Binding-site contacts:
Ligand atom O2 contacts residue LEU102 of chain 1.A at 3.9 Å.
Ligand atom C5 contacts residue TYR320 of chain 1.A at 3.4 Å (hydrophobic).
Ligand atom C12 contacts residue TYR183 of chain 1.A at 3.7 Å (hydrophobic).
Ligand atom C2 contacts residue PRO238 of chain 1.A at 3.8 Å (hydrophobic).
Ligand atom C12 contacts residue TYR190 of chain 1.A at 3.9 Å (hydrophobic).
Ligand atom CL2 contacts residue TRP231 of chain 1.A at 3.7 Å.
Ligand atom C9 contacts residue LYS105 of chain 1.A at 3.9 Å.
Ligand atom C17 contacts residue TYR190 of chain 1.A at 3.4 Å (hydrophobic).
Ligand atom C15 contacts residue TRP231 of chain 1.A at 3.8 Å (hydrophobic).
Ligand atom C6 contacts residue LYS103 of chain 1.A at 3.2 Å.
Ligand atom O1 contacts residue LYS105 of chain 1.A at 2.8 Å (salt-bridge).
Ligand atom N2 contacts residue PHE229 of chain 1.A at 3.6 Å.
Ligand atom C6 contacts residue LEU102 of chain 1.A at 3.9 Å (hydrophobic).
Ligand atom C15 contacts residue LEU236 of chain 1.A at 3.8 Å (hydrophobic).
Ligand atom O1 contacts residue PRO238 of chain 1.A at 3.9 Å.
Ligand atom N1 contacts residue HIS237 of chain 1.A at 3.6 Å.
Ligand atom O1 contacts residue LYS104 of chain 1.A at 3.6 Å.
Ligand atom C8 contacts residue LYS103 of chain 1.A at 3.5 Å.
Ligand atom C4 contacts residue HIS237 of chain 1.A at 3.4 Å.
Ligand atom C9 contacts residue VAL108 of chain 1.A at 3.9 Å (hydrophobic).
Ligand atom CL1 contacts residue VAL181 of chain 1.A at 3.8 Å.
Ligand atom C11 contacts residue TYR183 of chain 1.A at 3.5 Å (hydrophobic).
Ligand atom CL1 contacts residue TYR190 of chain 1.A at 3.3 Å.
Ligand atom C8 contacts residue LYS105 of chain 1.A at 3.9 Å.
Ligand atom C1 contacts residue LYS105 of chain 1.A at 3.4 Å.
Ligand atom O3 contacts residue TYR183 of chain 1.A at 3.5 Å.
Ligand atom C4 contacts residue TYR320 of chain 1.A at 3.9 Å (hydrophobic).
Ligand atom C13 contacts residue TYR183 of chain 1.A at 3.3 Å (hydrophobic).
Ligand atom C10 contacts residue TYR183 of chain 1.A at 3.5 Å (hydrophobic).
Ligand atom C18 contacts residue TYR190 of chain 1.A at 3.4 Å (hydrophobic).
Ligand atom C17 contacts residue TRP231 of chain 1.A at 3.8 Å (hydrophobic).
Ligand atom CL2 contacts residue PRO97 of chain 1.A at 3.8 Å.
Ligand atom C2 contacts residue VAL108 of chain 1.A at 3.7 Å (hydrophobic).
Ligand atom CL1 contacts residue GLY192 of chain 1.A at 3.8 Å.
Ligand atom N2 contacts residue TYR190 of chain 1.A at 3.2 Å (h-bond).
Ligand atom C1 contacts residue VAL108 of chain 1.A at 3.5 Å (hydrophobic).
Ligand atom C6 contacts residue LYS104 of chain 1.A at 3.8 Å.
Ligand atom CL1 contacts residue TYR183 of chain 1.A at 3.3 Å.
Ligand atom N2 contacts residue TRP231 of chain 1.A at 3.5 Å.
Ligand atom O3 contacts residue TYR190 of chain 1.A at 3.5 Å.

A protein and the small-molecule ligand that binds it are described below.
Small molecule (SMILES): C=CC(=O)N(C)CCOc1ccc(Cl)c(Oc2cc(Cl)cc(C#N)c2)c1

Sequence of chain 1.A:
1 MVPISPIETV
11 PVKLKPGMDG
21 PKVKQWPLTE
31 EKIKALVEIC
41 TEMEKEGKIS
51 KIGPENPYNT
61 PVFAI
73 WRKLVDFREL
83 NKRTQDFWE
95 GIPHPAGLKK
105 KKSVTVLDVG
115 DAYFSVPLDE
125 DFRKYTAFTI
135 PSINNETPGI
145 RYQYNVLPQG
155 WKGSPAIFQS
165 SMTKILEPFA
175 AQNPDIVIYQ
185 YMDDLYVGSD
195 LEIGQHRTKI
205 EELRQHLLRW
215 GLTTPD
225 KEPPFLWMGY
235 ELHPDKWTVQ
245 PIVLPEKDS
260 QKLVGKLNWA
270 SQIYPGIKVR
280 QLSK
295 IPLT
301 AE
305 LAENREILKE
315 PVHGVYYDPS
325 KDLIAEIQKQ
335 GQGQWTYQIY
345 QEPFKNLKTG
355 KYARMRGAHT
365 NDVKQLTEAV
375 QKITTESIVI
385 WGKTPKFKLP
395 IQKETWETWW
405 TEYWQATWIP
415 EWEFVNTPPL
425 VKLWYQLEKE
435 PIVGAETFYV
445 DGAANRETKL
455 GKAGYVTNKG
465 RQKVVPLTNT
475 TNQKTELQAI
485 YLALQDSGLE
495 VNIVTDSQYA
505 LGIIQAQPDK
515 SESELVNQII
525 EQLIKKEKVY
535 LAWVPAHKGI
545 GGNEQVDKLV